Sequence of chain 19.A:
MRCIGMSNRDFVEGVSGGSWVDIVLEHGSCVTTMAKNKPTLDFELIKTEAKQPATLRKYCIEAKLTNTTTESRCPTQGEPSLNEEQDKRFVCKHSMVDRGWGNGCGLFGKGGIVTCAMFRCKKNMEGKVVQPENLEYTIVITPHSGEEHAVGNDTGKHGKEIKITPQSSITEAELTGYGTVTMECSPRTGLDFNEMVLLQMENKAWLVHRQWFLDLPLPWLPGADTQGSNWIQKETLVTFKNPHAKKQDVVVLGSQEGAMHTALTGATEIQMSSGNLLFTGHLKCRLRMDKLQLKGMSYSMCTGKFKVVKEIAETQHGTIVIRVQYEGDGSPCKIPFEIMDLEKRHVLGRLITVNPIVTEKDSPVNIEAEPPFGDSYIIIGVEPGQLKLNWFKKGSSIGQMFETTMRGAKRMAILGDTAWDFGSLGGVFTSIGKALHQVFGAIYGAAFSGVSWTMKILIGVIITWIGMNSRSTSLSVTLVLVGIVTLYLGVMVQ

Sequence of chain 19.C:
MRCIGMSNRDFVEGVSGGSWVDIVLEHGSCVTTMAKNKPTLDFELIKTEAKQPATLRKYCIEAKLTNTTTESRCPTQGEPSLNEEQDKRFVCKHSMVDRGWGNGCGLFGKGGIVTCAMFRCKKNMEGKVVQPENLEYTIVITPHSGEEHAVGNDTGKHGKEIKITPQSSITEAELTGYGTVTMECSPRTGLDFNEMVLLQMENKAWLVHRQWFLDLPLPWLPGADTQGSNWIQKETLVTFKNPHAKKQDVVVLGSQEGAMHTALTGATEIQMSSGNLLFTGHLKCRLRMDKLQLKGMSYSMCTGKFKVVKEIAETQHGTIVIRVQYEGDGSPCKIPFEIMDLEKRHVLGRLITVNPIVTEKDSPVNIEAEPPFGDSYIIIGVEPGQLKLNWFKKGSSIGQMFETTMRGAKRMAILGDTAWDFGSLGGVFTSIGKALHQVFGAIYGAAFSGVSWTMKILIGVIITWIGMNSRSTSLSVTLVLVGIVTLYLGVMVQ

Binding-site contacts:
Ligand atom O7 contacts residue GLY102 of chain 19.A at 3.0 Å (h-bond).
Ligand atom O6 contacts residue LYS157 of chain 19.C at 3.2 Å (salt-bridge).
Ligand atom C7 contacts residue ASN153 of chain 19.C at 3.6 Å.
Ligand atom N2 contacts residue ASN153 of chain 19.C at 2.9 Å (h-bond).
Ligand atom O7 contacts residue TRP101 of chain 19.A at 3.8 Å.
Ligand atom C4 contacts residue HIS149 of chain 19.C at 4.0 Å.
Ligand atom C4 contacts residue ASN153 of chain 19.C at 4.2 Å.
Ligand atom C7 contacts residue HIS149 of chain 19.C at 4.3 Å.
Ligand atom C1 contacts residue HIS158 of chain 19.C at 4.1 Å.
Ligand atom C5 contacts residue ASN153 of chain 19.C at 3.7 Å.
Ligand atom C2 contacts residue ASN153 of chain 19.C at 2.5 Å.
Ligand atom C3 contacts residue HIS149 of chain 19.C at 4.3 Å.
Ligand atom C8 contacts residue HIS149 of chain 19.C at 3.7 Å.
Ligand atom O5 contacts residue HIS158 of chain 19.C at 3.1 Å.
Ligand atom C8 contacts residue TRP101 of chain 19.A at 4.4 Å (hydrophobic).
Ligand atom C1 contacts residue HIS149 of chain 19.C at 3.4 Å.
Ligand atom O5 contacts residue HIS149 of chain 19.C at 3.5 Å.
Ligand atom N2 contacts residue HIS149 of chain 19.C at 4.2 Å.
Ligand atom C5 contacts residue HIS158 of chain 19.C at 4.0 Å.
Ligand atom O5 contacts residue ASN153 of chain 19.C at 2.4 Å (h-bond).
Ligand atom C1 contacts residue ASN153 of chain 19.C at 1.4 Å.
Ligand atom C8 contacts residue ASN153 of chain 19.C at 4.0 Å.
Ligand atom O5 contacts residue THR155 of chain 19.C at 4.5 Å.
Ligand atom O4 contacts residue LYS157 of chain 19.C at 4.5 Å.
Ligand atom C6 contacts residue LYS157 of chain 19.C at 3.6 Å.
Ligand atom C1 contacts residue THR155 of chain 19.C at 3.8 Å.
Ligand atom C2 contacts residue HIS149 of chain 19.C at 3.6 Å.
Ligand atom C3 contacts residue ASN153 of chain 19.C at 3.8 Å.
Ligand atom O7 contacts residue ASN153 of chain 19.C at 4.5 Å.
Ligand atom C7 contacts residue GLY102 of chain 19.A at 4.1 Å.
Ligand atom C5 contacts residue HIS149 of chain 19.C at 4.2 Å.
Ligand atom O3 contacts residue HIS149 of chain 19.C at 4.0 Å.
Ligand atom C5 contacts residue LYS157 of chain 19.C at 3.9 Å.
Ligand atom C6 contacts residue HIS158 of chain 19.C at 3.7 Å.

This small molecule binds to this protein.
Small molecule (SMILES): CC(=O)N[C@@H]1[C@@H](O)[C@H](O)[C@@H](CO)O[C@H]1O